Binding-site contacts:
Ligand atom O7 contacts residue LYS633 of chain 1.C at 4.0 Å.
Ligand atom C4 contacts residue ASN70 of chain 1.B at 4.3 Å.
Ligand atom C7 contacts residue ASN70 of chain 1.B at 3.3 Å.
Ligand atom C8 contacts residue ASN70 of chain 1.B at 4.4 Å.
Ligand atom C7 contacts residue VAL333 of chain 1.B at 4.2 Å (hydrophobic).
Ligand atom O7 contacts residue ASN70 of chain 1.B at 3.2 Å (h-bond).
Ligand atom C3 contacts residue VAL333 of chain 1.B at 4.3 Å (hydrophobic).
Ligand atom C1 contacts residue VAL333 of chain 1.B at 3.6 Å (hydrophobic).
Ligand atom N2 contacts residue ASN70 of chain 1.B at 2.9 Å (h-bond).
Ligand atom C2 contacts residue VAL333 of chain 1.B at 4.0 Å (hydrophobic).
Ligand atom C1 contacts residue ASN70 of chain 1.B at 1.5 Å.
Ligand atom C5 contacts residue ASN70 of chain 1.B at 3.8 Å.
Ligand atom C3 contacts residue ASN70 of chain 1.B at 3.9 Å.
Ligand atom O5 contacts residue ASN70 of chain 1.B at 2.5 Å (h-bond).
Ligand atom C2 contacts residue ASN70 of chain 1.B at 2.5 Å.
Ligand atom N2 contacts residue VAL333 of chain 1.B at 3.4 Å.
Ligand atom C8 contacts residue VAL333 of chain 1.B at 4.4 Å (hydrophobic).

Sequence of chain 1.B:
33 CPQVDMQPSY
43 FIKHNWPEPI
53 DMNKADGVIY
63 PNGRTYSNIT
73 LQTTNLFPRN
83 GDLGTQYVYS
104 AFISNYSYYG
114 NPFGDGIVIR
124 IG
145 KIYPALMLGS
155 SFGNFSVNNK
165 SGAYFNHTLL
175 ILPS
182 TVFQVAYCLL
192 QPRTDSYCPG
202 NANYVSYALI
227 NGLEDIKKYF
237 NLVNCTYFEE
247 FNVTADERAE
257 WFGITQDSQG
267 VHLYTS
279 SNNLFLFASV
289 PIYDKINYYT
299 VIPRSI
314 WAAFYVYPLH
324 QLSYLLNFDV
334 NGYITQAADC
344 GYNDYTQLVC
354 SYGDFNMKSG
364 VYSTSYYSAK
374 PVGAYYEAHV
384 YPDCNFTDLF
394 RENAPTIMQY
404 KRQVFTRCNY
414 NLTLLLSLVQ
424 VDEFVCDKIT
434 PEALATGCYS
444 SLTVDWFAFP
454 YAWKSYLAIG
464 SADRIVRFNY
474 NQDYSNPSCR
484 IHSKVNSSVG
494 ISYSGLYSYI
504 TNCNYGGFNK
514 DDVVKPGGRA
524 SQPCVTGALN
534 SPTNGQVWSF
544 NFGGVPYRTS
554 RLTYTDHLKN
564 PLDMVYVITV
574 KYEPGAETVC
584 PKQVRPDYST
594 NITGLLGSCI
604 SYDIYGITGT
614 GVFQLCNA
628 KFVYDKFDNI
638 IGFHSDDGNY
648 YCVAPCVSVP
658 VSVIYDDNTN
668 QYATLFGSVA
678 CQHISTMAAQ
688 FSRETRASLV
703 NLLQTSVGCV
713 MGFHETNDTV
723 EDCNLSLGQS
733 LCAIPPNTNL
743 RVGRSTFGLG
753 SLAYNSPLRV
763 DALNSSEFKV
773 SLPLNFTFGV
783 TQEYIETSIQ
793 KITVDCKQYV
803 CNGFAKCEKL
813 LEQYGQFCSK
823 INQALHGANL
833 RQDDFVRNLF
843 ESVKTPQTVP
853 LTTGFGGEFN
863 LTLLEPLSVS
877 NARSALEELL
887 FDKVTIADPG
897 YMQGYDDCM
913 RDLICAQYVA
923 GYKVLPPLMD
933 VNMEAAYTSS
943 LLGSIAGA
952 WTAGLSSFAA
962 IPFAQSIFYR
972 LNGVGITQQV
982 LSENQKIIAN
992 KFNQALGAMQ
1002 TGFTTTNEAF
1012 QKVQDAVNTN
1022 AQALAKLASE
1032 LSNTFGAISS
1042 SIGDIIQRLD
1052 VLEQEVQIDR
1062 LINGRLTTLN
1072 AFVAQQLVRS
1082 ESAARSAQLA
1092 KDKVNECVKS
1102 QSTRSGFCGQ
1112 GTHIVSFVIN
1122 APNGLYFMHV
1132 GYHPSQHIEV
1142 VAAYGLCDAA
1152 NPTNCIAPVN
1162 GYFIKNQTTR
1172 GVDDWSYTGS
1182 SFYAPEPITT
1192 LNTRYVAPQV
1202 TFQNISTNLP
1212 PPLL

A small-molecule ligand and the protein it binds are described below.
Small molecule (SMILES): CC(=O)N[C@@H]1[C@@H](O)[C@H](O)[C@@H](CO)O[C@H]1O

Sequence of chain 1.C:
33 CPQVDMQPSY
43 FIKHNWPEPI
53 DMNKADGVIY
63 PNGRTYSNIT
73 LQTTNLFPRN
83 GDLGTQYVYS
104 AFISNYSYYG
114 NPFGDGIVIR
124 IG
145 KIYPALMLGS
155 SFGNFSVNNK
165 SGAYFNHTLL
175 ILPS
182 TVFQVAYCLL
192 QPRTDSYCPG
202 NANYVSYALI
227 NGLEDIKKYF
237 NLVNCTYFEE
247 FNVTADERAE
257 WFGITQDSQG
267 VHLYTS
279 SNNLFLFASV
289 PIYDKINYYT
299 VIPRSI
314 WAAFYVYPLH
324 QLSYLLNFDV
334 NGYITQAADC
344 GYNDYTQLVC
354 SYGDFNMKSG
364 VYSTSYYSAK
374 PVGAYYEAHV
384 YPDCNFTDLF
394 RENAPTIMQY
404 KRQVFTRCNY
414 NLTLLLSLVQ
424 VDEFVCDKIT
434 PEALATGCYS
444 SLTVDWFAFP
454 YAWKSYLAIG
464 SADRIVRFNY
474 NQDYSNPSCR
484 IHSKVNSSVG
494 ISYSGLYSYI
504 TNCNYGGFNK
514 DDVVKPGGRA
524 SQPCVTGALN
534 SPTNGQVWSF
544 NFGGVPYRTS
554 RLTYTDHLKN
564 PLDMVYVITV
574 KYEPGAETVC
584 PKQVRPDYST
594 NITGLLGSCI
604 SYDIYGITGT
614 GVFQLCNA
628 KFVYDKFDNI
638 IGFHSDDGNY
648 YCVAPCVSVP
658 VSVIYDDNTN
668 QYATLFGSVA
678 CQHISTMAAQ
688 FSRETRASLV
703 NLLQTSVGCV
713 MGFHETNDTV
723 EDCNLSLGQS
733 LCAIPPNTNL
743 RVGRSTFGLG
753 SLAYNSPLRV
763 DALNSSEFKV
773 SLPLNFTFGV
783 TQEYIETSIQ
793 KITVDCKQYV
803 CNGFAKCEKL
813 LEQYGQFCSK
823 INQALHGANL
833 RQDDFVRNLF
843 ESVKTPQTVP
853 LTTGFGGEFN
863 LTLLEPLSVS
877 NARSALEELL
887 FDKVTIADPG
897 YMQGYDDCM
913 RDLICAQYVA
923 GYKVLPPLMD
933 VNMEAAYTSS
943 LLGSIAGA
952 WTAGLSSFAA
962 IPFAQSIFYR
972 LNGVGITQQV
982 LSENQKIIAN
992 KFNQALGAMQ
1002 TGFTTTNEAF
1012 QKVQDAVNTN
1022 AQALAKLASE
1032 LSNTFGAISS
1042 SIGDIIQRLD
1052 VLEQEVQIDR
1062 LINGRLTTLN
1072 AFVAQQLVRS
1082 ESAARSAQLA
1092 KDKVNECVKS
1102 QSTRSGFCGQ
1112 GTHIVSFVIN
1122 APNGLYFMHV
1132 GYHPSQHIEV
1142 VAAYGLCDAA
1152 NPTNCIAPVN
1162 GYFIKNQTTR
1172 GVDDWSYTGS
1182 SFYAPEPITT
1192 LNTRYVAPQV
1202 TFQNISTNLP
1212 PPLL